Binding-site contacts:
Ligand atom C2 contacts residue ASN350 of chain 1.A at 2.4 Å.
Ligand atom C1 contacts residue GLY345 of chain 1.A at 4.2 Å.
Ligand atom O5 contacts residue SER347 of chain 1.A at 3.2 Å.
Ligand atom C6 contacts residue SER347 of chain 1.A at 4.0 Å.
Ligand atom C3 contacts residue GLY345 of chain 1.A at 3.7 Å.
Ligand atom O7 contacts residue ASN350 of chain 1.A at 3.3 Å (h-bond).
Ligand atom O3 contacts residue GLY345 of chain 1.A at 4.3 Å.
Ligand atom C5 contacts residue PHE346 of chain 1.A at 4.3 Å (hydrophobic).
Ligand atom C1 contacts residue SER347 of chain 1.A at 3.8 Å.
Ligand atom N2 contacts residue GLY345 of chain 1.A at 3.9 Å.
Ligand atom C5 contacts residue ASN350 of chain 1.A at 3.7 Å.
Ligand atom C3 contacts residue ASN350 of chain 1.A at 3.8 Å.
Ligand atom C8 contacts residue LEU353 of chain 1.A at 3.8 Å (hydrophobic).
Ligand atom O5 contacts residue ASN350 of chain 1.A at 2.4 Å (h-bond).
Ligand atom C4 contacts residue ASN350 of chain 1.A at 4.1 Å.
Ligand atom N2 contacts residue ASN350 of chain 1.A at 2.9 Å (h-bond).
Ligand atom C2 contacts residue GLY345 of chain 1.A at 4.1 Å.
Ligand atom C5 contacts residue SER347 of chain 1.A at 3.7 Å.
Ligand atom C7 contacts residue ASN350 of chain 1.A at 3.4 Å.
Ligand atom C1 contacts residue ASN350 of chain 1.A at 1.4 Å.

The protein below binds the small molecule below.
Small molecule (SMILES): CC(=O)N[C@@H]1[C@@H](O)[C@H](O)[C@@H](CO)O[C@H]1O

Sequence of chain 1.A:
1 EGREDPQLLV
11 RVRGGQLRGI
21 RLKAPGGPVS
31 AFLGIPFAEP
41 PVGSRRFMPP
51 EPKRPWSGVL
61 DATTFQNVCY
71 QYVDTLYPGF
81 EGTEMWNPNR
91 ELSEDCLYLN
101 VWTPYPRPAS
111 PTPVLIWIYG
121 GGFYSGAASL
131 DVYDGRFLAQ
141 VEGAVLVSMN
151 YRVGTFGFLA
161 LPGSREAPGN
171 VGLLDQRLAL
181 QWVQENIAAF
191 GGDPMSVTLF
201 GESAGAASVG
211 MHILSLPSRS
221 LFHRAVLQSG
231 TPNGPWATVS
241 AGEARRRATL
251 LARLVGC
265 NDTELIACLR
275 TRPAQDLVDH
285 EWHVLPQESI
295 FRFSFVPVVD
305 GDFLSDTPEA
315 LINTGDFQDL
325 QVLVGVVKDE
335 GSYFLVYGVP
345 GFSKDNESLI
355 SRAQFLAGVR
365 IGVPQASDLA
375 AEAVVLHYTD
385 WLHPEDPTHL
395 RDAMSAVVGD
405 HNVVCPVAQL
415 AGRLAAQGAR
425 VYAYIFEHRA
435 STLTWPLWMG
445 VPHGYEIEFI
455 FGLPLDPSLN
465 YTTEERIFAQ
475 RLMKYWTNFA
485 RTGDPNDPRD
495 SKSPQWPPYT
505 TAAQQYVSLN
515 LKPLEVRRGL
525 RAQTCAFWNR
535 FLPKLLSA